Sequence of chain 1.B:
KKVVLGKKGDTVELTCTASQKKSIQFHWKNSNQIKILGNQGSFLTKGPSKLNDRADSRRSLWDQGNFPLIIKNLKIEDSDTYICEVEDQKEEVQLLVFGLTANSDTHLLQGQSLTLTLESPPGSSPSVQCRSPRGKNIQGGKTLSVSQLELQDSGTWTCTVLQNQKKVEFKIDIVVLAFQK

Sequence of chain 1.A:
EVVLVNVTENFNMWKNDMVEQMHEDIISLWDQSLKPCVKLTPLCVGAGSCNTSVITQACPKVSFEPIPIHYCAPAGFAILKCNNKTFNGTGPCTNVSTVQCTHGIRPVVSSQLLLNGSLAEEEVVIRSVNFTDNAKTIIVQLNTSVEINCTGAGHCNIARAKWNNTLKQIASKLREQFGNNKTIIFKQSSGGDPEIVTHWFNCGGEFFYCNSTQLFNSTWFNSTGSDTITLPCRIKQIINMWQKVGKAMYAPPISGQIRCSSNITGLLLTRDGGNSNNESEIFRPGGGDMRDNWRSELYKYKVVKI

Binding-site contacts:
Ligand atom C4 contacts residue ASN130 of chain 1.A at 4.2 Å.
Ligand atom O6 contacts residue LYS30 of chain 1.B at 4.5 Å.
Ligand atom N2 contacts residue ASN130 of chain 1.A at 2.8 Å (h-bond).
Ligand atom C5 contacts residue ASP133 of chain 1.A at 4.3 Å.
Ligand atom C1 contacts residue ASN130 of chain 1.A at 1.4 Å.
Ligand atom C1 contacts residue ASP133 of chain 1.A at 4.2 Å.
Ligand atom O6 contacts residue GLN34 of chain 1.B at 4.3 Å.
Ligand atom C6 contacts residue ASP133 of chain 1.A at 4.0 Å.
Ligand atom O7 contacts residue ASN130 of chain 1.A at 3.5 Å (h-bond).
Ligand atom C6 contacts residue THR132 of chain 1.A at 3.6 Å.
Ligand atom C5 contacts residue THR132 of chain 1.A at 4.1 Å.
Ligand atom O6 contacts residue THR132 of chain 1.A at 4.4 Å.
Ligand atom C7 contacts residue ASN130 of chain 1.A at 3.4 Å.
Ligand atom C3 contacts residue ASN130 of chain 1.A at 3.7 Å.
Ligand atom O5 contacts residue THR132 of chain 1.A at 4.0 Å.
Ligand atom C1 contacts residue THR132 of chain 1.A at 4.3 Å.
Ligand atom C5 contacts residue ASN130 of chain 1.A at 3.6 Å.
Ligand atom C2 contacts residue ASN130 of chain 1.A at 2.3 Å.
Ligand atom O5 contacts residue ASP133 of chain 1.A at 3.4 Å.
Ligand atom O6 contacts residue ASP133 of chain 1.A at 4.0 Å.
Ligand atom O5 contacts residue ASN130 of chain 1.A at 2.4 Å (h-bond).

A protein and the small-molecule ligand that binds it are described below.
Small molecule (SMILES): CC(=O)N[C@@H]1[C@@H](O)[C@H](O)[C@@H](CO)O[C@H]1O